A protein and the small-molecule ligand that binds it are described below.
Small molecule (SMILES): CN(C)Cc1ccc(OCc2ccc3ccc(N)nc3c2)cc1

Sequence of chain 1.A:
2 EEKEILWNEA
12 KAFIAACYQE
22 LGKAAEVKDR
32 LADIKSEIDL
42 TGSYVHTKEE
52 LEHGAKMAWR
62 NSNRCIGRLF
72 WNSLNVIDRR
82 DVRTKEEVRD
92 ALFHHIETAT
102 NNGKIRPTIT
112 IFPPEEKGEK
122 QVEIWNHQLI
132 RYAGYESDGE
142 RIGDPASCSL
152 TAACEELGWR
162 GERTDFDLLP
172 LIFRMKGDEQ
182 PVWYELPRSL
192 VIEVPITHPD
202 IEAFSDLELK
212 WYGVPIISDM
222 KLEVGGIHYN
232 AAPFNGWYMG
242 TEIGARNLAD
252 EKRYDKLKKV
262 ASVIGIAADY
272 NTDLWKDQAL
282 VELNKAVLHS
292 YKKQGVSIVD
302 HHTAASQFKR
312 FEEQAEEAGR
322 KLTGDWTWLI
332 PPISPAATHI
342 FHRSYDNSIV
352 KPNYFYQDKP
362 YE

Binding-site contacts:
Ligand atom N02 contacts residue HEM1 of chain 1.B at 3.7 Å.
Ligand atom C25 contacts residue TYR357 of chain 1.A at 3.6 Å (hydrophobic).
Ligand atom C26 contacts residue HIS128 of chain 1.A at 3.5 Å.
Ligand atom C08 contacts residue HEM1 of chain 1.B at 3.9 Å.
Ligand atom N01 contacts residue GLU243 of chain 1.A at 2.7 Å (salt-bridge).
Ligand atom C23 contacts residue HIS128 of chain 1.A at 3.9 Å.
Ligand atom C05 contacts residue ILE218 of chain 1.A at 3.9 Å (hydrophobic).
Ligand atom C24 contacts residue HIS128 of chain 1.A at 3.6 Å.
Ligand atom C25 contacts residue ASP220 of chain 1.A at 3.8 Å.
Ligand atom N28 contacts residue HIS128 of chain 1.A at 3.9 Å.
Ligand atom C10 contacts residue GLU243 of chain 1.A at 3.6 Å.
Ligand atom C05 contacts residue HEM1 of chain 1.B at 3.6 Å.
Ligand atom C22 contacts residue HEM1 of chain 1.B at 3.1 Å.
Ligand atom C25 contacts residue HIS128 of chain 1.A at 3.4 Å.
Ligand atom C08 contacts residue ILE218 of chain 1.A at 3.8 Å (hydrophobic).
Ligand atom C03 contacts residue HEM1 of chain 1.B at 3.1 Å.
Ligand atom N01 contacts residue HEM1 of chain 1.B at 3.9 Å.
Ligand atom C11 contacts residue HEM1 of chain 1.B at 3.7 Å.
Ligand atom C02 contacts residue TRP238 of chain 1.A at 3.8 Å (hydrophobic).
Ligand atom C23 contacts residue HEM1 of chain 1.B at 3.6 Å.
Ligand atom C06 contacts residue HEM1 of chain 1.B at 3.3 Å.
Ligand atom C07 contacts residue ILE218 of chain 1.A at 3.5 Å (hydrophobic).
Ligand atom C06 contacts residue ILE218 of chain 1.A at 3.8 Å (hydrophobic).
Ligand atom C23 contacts residue TYR357 of chain 1.A at 3.8 Å (hydrophobic).
Ligand atom C09 contacts residue GLU243 of chain 1.A at 3.6 Å.
Ligand atom N02 contacts residue TYR239 of chain 1.A at 3.6 Å.
Ligand atom C09 contacts residue HEM1 of chain 1.B at 3.4 Å.
Ligand atom C06 contacts residue PHE235 of chain 1.A at 3.5 Å (hydrophobic).
Ligand atom O12 contacts residue HEM1 of chain 1.B at 3.5 Å.
Ligand atom N02 contacts residue TRP238 of chain 1.A at 2.8 Å (h-bond).
Ligand atom C02 contacts residue HEM1 of chain 1.B at 3.7 Å.
Ligand atom C04 contacts residue HEM1 of chain 1.B at 3.3 Å.
Ligand atom C24 contacts residue TYR357 of chain 1.A at 3.8 Å (hydrophobic).
Ligand atom C02 contacts residue GLU243 of chain 1.A at 3.6 Å.
Ligand atom O12 contacts residue ILE218 of chain 1.A at 3.7 Å.
Ligand atom C10 contacts residue HEM1 of chain 1.B at 3.8 Å.
Ligand atom C21 contacts residue HEM1 of chain 1.B at 3.3 Å.
Ligand atom C21 contacts residue HIS128 of chain 1.A at 3.8 Å.
Ligand atom N02 contacts residue GLU243 of chain 1.A at 2.8 Å (salt-bridge).
Ligand atom C07 contacts residue HEM1 of chain 1.B at 3.6 Å.